Binding-site contacts:
Ligand atom C24 contacts residue LYS56 of chain 1.C at 3.7 Å.
Ligand atom C4 contacts residue ILE216 of chain 1.C at 3.8 Å (hydrophobic).
Ligand atom C6 contacts residue PHE54 of chain 1.C at 3.8 Å (hydrophobic).
Ligand atom N7 contacts residue PHE54 of chain 1.C at 3.9 Å.
Ligand atom C15 contacts residue PRO83 of chain 1.C at 4.1 Å (hydrophobic).
Ligand atom C15 contacts residue THR99 of chain 1.C at 3.2 Å.
Ligand atom C37 contacts residue ILE216 of chain 1.C at 3.6 Å (hydrophobic).
Ligand atom C33 contacts residue PHE54 of chain 1.C at 3.6 Å (hydrophobic).
Ligand atom C6 contacts residue ILE102 of chain 1.C at 3.8 Å (hydrophobic).
Ligand atom C15 contacts residue GLU69 of chain 1.C at 4.1 Å.
Ligand atom C37 contacts residue THR106 of chain 1.C at 3.9 Å.
Ligand atom C6 contacts residue ILE216 of chain 1.C at 3.7 Å (hydrophobic).
Ligand atom N1 contacts residue ILE216 of chain 1.C at 3.7 Å.
Ligand atom N7 contacts residue ILE102 of chain 1.C at 3.0 Å (h-bond).
Ligand atom C2 contacts residue PHE54 of chain 1.C at 3.9 Å (hydrophobic).
Ligand atom N7 contacts residue ALA101 of chain 1.C at 3.9 Å.
Ligand atom N10 contacts residue PRO83 of chain 1.C at 3.4 Å.
Ligand atom C5 contacts residue ILE216 of chain 1.C at 4.0 Å (hydrophobic).
Ligand atom C24 contacts residue GLU69 of chain 1.C at 3.3 Å.
Ligand atom C16 contacts residue THR99 of chain 1.C at 3.7 Å.
Ligand atom N10 contacts residue THR100 of chain 1.C at 3.4 Å (h-bond).
Ligand atom C5 contacts residue PHE54 of chain 1.C at 3.7 Å (hydrophobic).
Ligand atom C24 contacts residue THR99 of chain 1.C at 4.0 Å.
Ligand atom C13 contacts residue LYS56 of chain 1.C at 3.4 Å.
Ligand atom C14 contacts residue GLU69 of chain 1.C at 3.6 Å.
Ligand atom C24 contacts residue LEU97 of chain 1.C at 3.6 Å (hydrophobic).
Ligand atom C29 contacts residue VAL34 of chain 1.C at 3.5 Å (hydrophobic).
Ligand atom C14 contacts residue THR99 of chain 1.C at 3.9 Å.
Ligand atom C14 contacts residue LYS56 of chain 1.C at 4.0 Å.
Ligand atom C16 contacts residue PRO83 of chain 1.C at 4.0 Å (hydrophobic).
Ligand atom N1 contacts residue PHE54 of chain 1.C at 4.0 Å.
Ligand atom N10 contacts residue PHE54 of chain 1.C at 4.0 Å.
Ligand atom C2 contacts residue ILE102 of chain 1.C at 3.2 Å (hydrophobic).
Ligand atom C4 contacts residue PHE54 of chain 1.C at 3.8 Å (hydrophobic).
Ligand atom N10 contacts residue ILE216 of chain 1.C at 3.8 Å.
Ligand atom N10 contacts residue ALA101 of chain 1.C at 4.0 Å.
Ligand atom N8 contacts residue ILE216 of chain 1.C at 3.8 Å.
Ligand atom N3 contacts residue PHE54 of chain 1.C at 3.9 Å.
Ligand atom N10 contacts residue ILE102 of chain 1.C at 3.7 Å.
Ligand atom C9 contacts residue ILE216 of chain 1.C at 3.9 Å (hydrophobic).

Sequence of chain 1.C:
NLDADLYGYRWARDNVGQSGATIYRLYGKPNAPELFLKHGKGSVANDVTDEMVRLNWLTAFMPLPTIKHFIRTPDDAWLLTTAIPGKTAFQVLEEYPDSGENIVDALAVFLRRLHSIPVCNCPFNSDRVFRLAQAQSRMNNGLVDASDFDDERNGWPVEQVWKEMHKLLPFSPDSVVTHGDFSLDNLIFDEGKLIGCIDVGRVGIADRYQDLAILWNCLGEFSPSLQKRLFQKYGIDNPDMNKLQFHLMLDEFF

The protein below binds the small molecule below.
Small molecule (SMILES): Cc1ccc(-c2nn(C(C)(C)C)c3ncnc(N)c23)cc1

Sequence of chain 1.D:
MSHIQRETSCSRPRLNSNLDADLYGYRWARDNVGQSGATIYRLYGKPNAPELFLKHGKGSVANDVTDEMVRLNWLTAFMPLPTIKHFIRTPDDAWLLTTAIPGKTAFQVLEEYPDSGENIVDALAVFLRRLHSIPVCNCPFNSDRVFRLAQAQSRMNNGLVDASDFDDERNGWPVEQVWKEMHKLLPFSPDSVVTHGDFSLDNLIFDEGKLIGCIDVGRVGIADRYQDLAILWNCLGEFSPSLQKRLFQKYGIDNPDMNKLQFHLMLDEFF